Sequence of chain 1.B:
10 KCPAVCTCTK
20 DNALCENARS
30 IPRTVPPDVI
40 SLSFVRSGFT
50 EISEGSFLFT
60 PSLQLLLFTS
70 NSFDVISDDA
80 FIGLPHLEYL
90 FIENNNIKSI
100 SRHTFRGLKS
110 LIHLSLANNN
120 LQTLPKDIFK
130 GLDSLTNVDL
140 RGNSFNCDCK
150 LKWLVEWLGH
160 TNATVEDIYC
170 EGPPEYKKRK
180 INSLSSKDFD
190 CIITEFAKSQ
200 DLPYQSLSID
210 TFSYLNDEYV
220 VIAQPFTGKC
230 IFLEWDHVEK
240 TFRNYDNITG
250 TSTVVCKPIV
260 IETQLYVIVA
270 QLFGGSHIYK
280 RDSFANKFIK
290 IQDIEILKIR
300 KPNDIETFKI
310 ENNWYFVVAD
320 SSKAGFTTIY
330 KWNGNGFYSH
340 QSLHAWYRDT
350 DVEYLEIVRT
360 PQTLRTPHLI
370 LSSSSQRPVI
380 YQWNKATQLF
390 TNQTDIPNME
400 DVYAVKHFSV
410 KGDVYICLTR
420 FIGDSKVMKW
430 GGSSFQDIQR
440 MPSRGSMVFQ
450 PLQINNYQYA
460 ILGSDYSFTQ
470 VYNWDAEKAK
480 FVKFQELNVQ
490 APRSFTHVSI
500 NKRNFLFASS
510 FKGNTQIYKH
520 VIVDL

A small-molecule ligand and the protein it binds are described below.
Small molecule (SMILES): CC(=O)N[C@@H]1[C@@H](O)[C@H](O)[C@@H](CO)O[C@H]1O

Binding-site contacts:
Ligand atom C6 contacts residue GLN392 of chain 1.B at 4.0 Å.
Ligand atom C2 contacts residue ASN391 of chain 1.B at 2.6 Å.
Ligand atom O5 contacts residue THR393 of chain 1.B at 4.1 Å.
Ligand atom O5 contacts residue ASN391 of chain 1.B at 2.4 Å (h-bond).
Ligand atom C8 contacts residue THR390 of chain 1.B at 3.0 Å.
Ligand atom O6 contacts residue GLN392 of chain 1.B at 4.3 Å.
Ligand atom N2 contacts residue ASN391 of chain 1.B at 2.9 Å (h-bond).
Ligand atom O6 contacts residue THR393 of chain 1.B at 3.2 Å.
Ligand atom O4 contacts residue GLN392 of chain 1.B at 4.4 Å.
Ligand atom C7 contacts residue ASN391 of chain 1.B at 3.8 Å.
Ligand atom C5 contacts residue THR393 of chain 1.B at 4.3 Å.
Ligand atom C4 contacts residue ASN391 of chain 1.B at 4.2 Å.
Ligand atom C6 contacts residue THR393 of chain 1.B at 4.1 Å.
Ligand atom C7 contacts residue THR390 of chain 1.B at 4.2 Å.
Ligand atom O7 contacts residue ASN391 of chain 1.B at 4.3 Å.
Ligand atom C5 contacts residue GLN392 of chain 1.B at 3.6 Å.
Ligand atom N2 contacts residue THR390 of chain 1.B at 4.1 Å.
Ligand atom C5 contacts residue ASN391 of chain 1.B at 3.5 Å.
Ligand atom O5 contacts residue GLN392 of chain 1.B at 4.2 Å.
Ligand atom C1 contacts residue ASN391 of chain 1.B at 1.4 Å.
Ligand atom C1 contacts residue GLN392 of chain 1.B at 3.9 Å.
Ligand atom C3 contacts residue ASN391 of chain 1.B at 3.7 Å.